Binding-site contacts:
Ligand atom C4 contacts residue LYS337 of chain 1.C at 3.2 Å.
Ligand atom O6 contacts residue ASN335 of chain 1.C at 3.6 Å.
Ligand atom C2 contacts residue ASN346 of chain 1.C at 3.3 Å.
Ligand atom C1 contacts residue ASN346 of chain 1.C at 3.2 Å.
Ligand atom C6 contacts residue ASN346 of chain 1.C at 4.1 Å.
Ligand atom O7 contacts residue ASN346 of chain 1.C at 4.0 Å.
Ligand atom O5 contacts residue ASN346 of chain 1.C at 2.8 Å (h-bond).
Ligand atom N2 contacts residue ASN346 of chain 1.C at 4.3 Å.
Ligand atom O6 contacts residue ASN346 of chain 1.C at 3.4 Å (h-bond).
Ligand atom C4 contacts residue ASN346 of chain 1.C at 3.2 Å.
Ligand atom C3 contacts residue ASN346 of chain 1.C at 3.6 Å.
Ligand atom C2 contacts residue LYS337 of chain 1.C at 4.5 Å.
Ligand atom O3 contacts residue LYS337 of chain 1.C at 2.7 Å (salt-bridge).
Ligand atom O4 contacts residue LYS337 of chain 1.C at 3.2 Å (salt-bridge).
Ligand atom O4 contacts residue ASN346 of chain 1.C at 4.2 Å.
Ligand atom C3 contacts residue LYS337 of chain 1.C at 3.5 Å.
Ligand atom C5 contacts residue ASN346 of chain 1.C at 3.8 Å.
Ligand atom O6 contacts residue LYS337 of chain 1.C at 4.3 Å.
Ligand atom O7 contacts residue LYS337 of chain 1.C at 4.4 Å.
Ligand atom O3 contacts residue ASN346 of chain 1.C at 3.7 Å.

Sequence of chain 1.C:
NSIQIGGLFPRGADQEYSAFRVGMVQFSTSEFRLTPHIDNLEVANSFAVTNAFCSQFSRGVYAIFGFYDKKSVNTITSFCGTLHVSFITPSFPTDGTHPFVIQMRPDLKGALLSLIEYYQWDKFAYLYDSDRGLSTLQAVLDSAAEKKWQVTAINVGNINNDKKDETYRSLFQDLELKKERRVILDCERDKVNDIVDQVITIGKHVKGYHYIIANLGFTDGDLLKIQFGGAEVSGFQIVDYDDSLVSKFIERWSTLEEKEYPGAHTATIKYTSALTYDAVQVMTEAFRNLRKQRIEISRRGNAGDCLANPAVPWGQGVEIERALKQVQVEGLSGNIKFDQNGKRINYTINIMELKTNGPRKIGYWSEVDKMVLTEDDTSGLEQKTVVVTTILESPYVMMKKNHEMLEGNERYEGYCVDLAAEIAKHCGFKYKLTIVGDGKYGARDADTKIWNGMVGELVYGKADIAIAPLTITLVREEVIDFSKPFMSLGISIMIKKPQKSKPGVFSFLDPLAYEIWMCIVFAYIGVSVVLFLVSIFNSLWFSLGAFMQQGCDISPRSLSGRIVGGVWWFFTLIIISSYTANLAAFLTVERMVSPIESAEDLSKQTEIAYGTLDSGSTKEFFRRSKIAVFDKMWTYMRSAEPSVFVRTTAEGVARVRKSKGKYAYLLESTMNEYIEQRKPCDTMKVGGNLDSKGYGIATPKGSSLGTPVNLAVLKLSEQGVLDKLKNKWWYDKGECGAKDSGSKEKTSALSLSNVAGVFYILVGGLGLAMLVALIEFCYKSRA

This protein binds this small molecule.
Small molecule (SMILES): CC(=O)N[C@@H]1[C@@H](O)[C@H](O)[C@@H](CO)O[C@H]1O